Sequence of chain 1.E:
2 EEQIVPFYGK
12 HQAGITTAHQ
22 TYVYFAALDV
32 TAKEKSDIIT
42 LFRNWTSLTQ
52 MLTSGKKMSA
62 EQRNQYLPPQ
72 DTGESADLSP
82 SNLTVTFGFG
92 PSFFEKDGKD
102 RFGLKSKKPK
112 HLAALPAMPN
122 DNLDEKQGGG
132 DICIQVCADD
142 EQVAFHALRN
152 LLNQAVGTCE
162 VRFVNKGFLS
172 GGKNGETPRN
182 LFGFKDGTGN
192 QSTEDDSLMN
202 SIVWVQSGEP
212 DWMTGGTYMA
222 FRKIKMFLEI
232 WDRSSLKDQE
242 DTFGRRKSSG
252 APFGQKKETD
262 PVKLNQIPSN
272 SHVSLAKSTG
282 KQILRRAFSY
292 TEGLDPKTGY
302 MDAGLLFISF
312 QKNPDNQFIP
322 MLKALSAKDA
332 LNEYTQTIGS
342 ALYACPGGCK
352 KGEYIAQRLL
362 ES

A small-molecule ligand and the protein it binds are described below.
Small molecule (SMILES): COc1ccc(CO)cc1OC

Binding-site contacts:
Ligand atom CAG contacts residue ARG286 of chain 1.E at 3.4 Å.
Ligand atom CAL contacts residue HIS20 of chain 1.E at 3.3 Å.
Ligand atom CAG contacts residue ALA288 of chain 1.E at 3.0 Å (hydrophobic).
Ligand atom CAB contacts residue LEU285 of chain 1.E at 4.0 Å (hydrophobic).
Ligand atom CAG contacts residue HIS20 of chain 1.E at 3.9 Å.
Ligand atom CAE contacts residue PRO179 of chain 1.E at 3.3 Å (hydrophobic).
Ligand atom CAF contacts residue ARG287 of chain 1.E at 3.4 Å.
Ligand atom CAD contacts residue PRO179 of chain 1.E at 3.9 Å (hydrophobic).
Ligand atom CAB contacts residue ASN191 of chain 1.E at 3.9 Å.
Ligand atom OAC contacts residue OXY1 of chain 1.FA at 3.9 Å.
Ligand atom CAD contacts residue LEU170 of chain 1.E at 3.8 Å (hydrophobic).
Ligand atom CAF contacts residue ARG286 of chain 1.E at 2.6 Å.
Ligand atom CAA contacts residue HIS20 of chain 1.E at 3.6 Å.
Ligand atom CAB contacts residue ARG286 of chain 1.E at 3.5 Å.
Ligand atom CAJ contacts residue ALA288 of chain 1.E at 4.0 Å (hydrophobic).
Ligand atom CAA contacts residue PRO179 of chain 1.E at 3.5 Å (hydrophobic).
Ligand atom CAL contacts residue ASN191 of chain 1.E at 3.9 Å.
Ligand atom CAG contacts residue ARG287 of chain 1.E at 3.4 Å.
Ligand atom OAI contacts residue ARG286 of chain 1.E at 4.0 Å.
Ligand atom CAB contacts residue ARG287 of chain 1.E at 3.8 Å.
Ligand atom CAD contacts residue HIS20 of chain 1.E at 3.8 Å.
Ligand atom CAL contacts residue ARG286 of chain 1.E at 3.6 Å.
Ligand atom CAK contacts residue HIS20 of chain 1.E at 3.8 Å.
Ligand atom OAC contacts residue ARG286 of chain 1.E at 3.7 Å.
Ligand atom CAF contacts residue ASN191 of chain 1.E at 3.7 Å.
Ligand atom OAI contacts residue HIS20 of chain 1.E at 3.9 Å.
Ligand atom CAE contacts residue GLY188 of chain 1.E at 4.0 Å.
Ligand atom CAJ contacts residue ARG287 of chain 1.E at 3.8 Å.
Ligand atom CAJ contacts residue ASP187 of chain 1.E at 3.8 Å.
Ligand atom CAD contacts residue GLY188 of chain 1.E at 3.9 Å.
Ligand atom CAD contacts residue ASP187 of chain 1.E at 2.6 Å.
Ligand atom OAC contacts residue ASP187 of chain 1.E at 2.5 Å (salt-bridge).
Ligand atom CAE contacts residue HIS20 of chain 1.E at 4.0 Å.
Ligand atom CAJ contacts residue HIS20 of chain 1.E at 3.4 Å.
Ligand atom CAG contacts residue ASP187 of chain 1.E at 3.4 Å.
Ligand atom OAC contacts residue ALA288 of chain 1.E at 3.8 Å.
Ligand atom CAF contacts residue HIS20 of chain 1.E at 3.1 Å.
Ligand atom CAB contacts residue THR194 of chain 1.E at 4.1 Å.
Ligand atom CAJ contacts residue ARG286 of chain 1.E at 3.3 Å.
Ligand atom CAE contacts residue ASP187 of chain 1.E at 2.8 Å.